Sequence of chain 1.E:
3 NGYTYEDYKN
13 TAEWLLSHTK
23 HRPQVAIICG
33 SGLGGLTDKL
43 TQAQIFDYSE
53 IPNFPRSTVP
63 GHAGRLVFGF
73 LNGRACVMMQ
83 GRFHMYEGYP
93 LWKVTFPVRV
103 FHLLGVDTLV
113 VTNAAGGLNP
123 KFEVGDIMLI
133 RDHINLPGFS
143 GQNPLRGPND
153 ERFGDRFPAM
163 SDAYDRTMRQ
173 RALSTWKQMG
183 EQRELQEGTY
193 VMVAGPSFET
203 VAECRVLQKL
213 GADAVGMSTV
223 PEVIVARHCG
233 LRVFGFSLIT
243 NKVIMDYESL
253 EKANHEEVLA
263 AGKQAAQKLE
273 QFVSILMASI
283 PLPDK

Binding-site contacts:
Ligand atom C9 contacts residue ALA117 of chain 1.E at 3.5 Å (hydrophobic).
Ligand atom N3 contacts residue GLU201 of chain 1.E at 2.7 Å (salt-bridge).
Ligand atom O1 contacts residue ASN243 of chain 1.E at 3.2 Å (h-bond).
Ligand atom C2 contacts residue GLY118 of chain 1.E at 3.2 Å.
Ligand atom O2 contacts residue SO41 of chain 1.X at 2.3 Å (h-bond).
Ligand atom C4 contacts residue ALA116 of chain 1.E at 3.6 Å (hydrophobic).
Ligand atom O4 contacts residue HIS257 of chain 1.E at 3.2 Å (h-bond).
Ligand atom C8 contacts residue SO41 of chain 1.X at 3.5 Å.
Ligand atom N4 contacts residue GLY218 of chain 1.E at 3.5 Å.
Ligand atom C6 contacts residue PHE159 of chain 1.D at 3.5 Å (hydrophobic).
Ligand atom O3 contacts residue PHE159 of chain 1.D at 3.5 Å.
Ligand atom O3 contacts residue SER33 of chain 1.E at 3.5 Å (h-bond).
Ligand atom O3 contacts residue SO41 of chain 1.X at 3.6 Å (h-bond).
Ligand atom N1 contacts residue ASN243 of chain 1.E at 3.1 Å (h-bond).
Ligand atom N1 contacts residue GLY118 of chain 1.E at 3.1 Å (h-bond).
Ligand atom N1 contacts residue ALA117 of chain 1.E at 3.4 Å.
Ligand atom C5 contacts residue GLU201 of chain 1.E at 3.7 Å.
Ligand atom C7 contacts residue GLU201 of chain 1.E at 3.0 Å.
Ligand atom C9 contacts residue GLY118 of chain 1.E at 3.7 Å.
Ligand atom C11 contacts residue HIS257 of chain 1.E at 3.4 Å.
Ligand atom C3 contacts residue SO41 of chain 1.X at 3.3 Å.
Ligand atom C9 contacts residue ALA116 of chain 1.E at 3.6 Å (hydrophobic).
Ligand atom C3 contacts residue TYR88 of chain 1.E at 3.6 Å (hydrophobic).
Ligand atom C10 contacts residue SO41 of chain 1.X at 3.2 Å.
Ligand atom O1 contacts residue GLY118 of chain 1.E at 3.4 Å.
Ligand atom O3 contacts residue HIS257 of chain 1.E at 3.2 Å.
Ligand atom O3 contacts residue TYR88 of chain 1.E at 3.5 Å (h-bond).
Ligand atom N3 contacts residue PHE200 of chain 1.E at 3.5 Å.
Ligand atom N2 contacts residue SO41 of chain 1.X at 2.8 Å (h-bond).
Ligand atom N1 contacts residue THR242 of chain 1.E at 3.7 Å.
Ligand atom C5 contacts residue PHE200 of chain 1.E at 3.6 Å (hydrophobic).
Ligand atom C10 contacts residue ALA116 of chain 1.E at 3.1 Å (hydrophobic).
Ligand atom C11 contacts residue PHE200 of chain 1.E at 3.6 Å (hydrophobic).
Ligand atom C9 contacts residue THR242 of chain 1.E at 3.6 Å.
Ligand atom O1 contacts residue VAL245 of chain 1.E at 3.4 Å.
Ligand atom N3 contacts residue VAL217 of chain 1.E at 3.6 Å.
Ligand atom C5 contacts residue GLY118 of chain 1.E at 3.6 Å.
Ligand atom O2 contacts residue MET219 of chain 1.E at 3.2 Å (h-bond).
Ligand atom O4 contacts residue PHE200 of chain 1.E at 3.7 Å.
Ligand atom C3 contacts residue MET219 of chain 1.E at 3.5 Å (hydrophobic).

The protein below binds the small molecule below.
Small molecule (SMILES): O=c1[nH]cnc2c(CN[C@H](CO)[C@H](O)CO)c[nH]c12

Sequence of chain 1.D:
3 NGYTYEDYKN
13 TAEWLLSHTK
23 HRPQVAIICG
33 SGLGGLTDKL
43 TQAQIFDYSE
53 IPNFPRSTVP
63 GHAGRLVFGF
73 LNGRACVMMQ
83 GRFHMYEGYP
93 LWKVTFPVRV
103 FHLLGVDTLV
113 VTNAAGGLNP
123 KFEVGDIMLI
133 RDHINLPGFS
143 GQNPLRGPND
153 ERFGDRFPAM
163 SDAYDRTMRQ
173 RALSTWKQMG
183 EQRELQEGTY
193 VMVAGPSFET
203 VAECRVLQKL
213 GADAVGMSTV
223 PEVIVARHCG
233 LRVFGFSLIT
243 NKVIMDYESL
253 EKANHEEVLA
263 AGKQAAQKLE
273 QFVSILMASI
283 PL